Sequence of chain 2.A:
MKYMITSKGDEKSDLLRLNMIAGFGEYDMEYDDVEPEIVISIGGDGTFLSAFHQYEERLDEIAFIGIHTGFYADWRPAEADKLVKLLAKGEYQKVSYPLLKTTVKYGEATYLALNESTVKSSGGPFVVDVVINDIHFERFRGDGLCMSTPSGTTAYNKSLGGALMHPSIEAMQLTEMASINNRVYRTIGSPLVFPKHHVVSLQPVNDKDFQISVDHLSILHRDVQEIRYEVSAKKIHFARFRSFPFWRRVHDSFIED

This small molecule binds to this protein.
Small molecule (SMILES): Nc1ncnc2c1ncn2[C@@H]1O[C@H](CNCCC#Cc2nc3c(N)ncnc3n2[C@@H]2O[C@H](CO)[C@@H](O)[C@H]2O)[C@@H](O)[C@H]1O

Binding-site contacts:
Ligand atom O7 contacts residue GLU123 of chain 3.A at 2.8 Å (salt-bridge).
Ligand atom C17 contacts residue ALA162 of chain 3.A at 3.6 Å (hydrophobic).
Ligand atom O1 contacts residue TYR163 of chain 3.A at 3.4 Å (h-bond).
Ligand atom C12 contacts residue GLY46 of chain 3.A at 3.6 Å.
Ligand atom C16 contacts residue ALA162 of chain 3.A at 3.6 Å (hydrophobic).
Ligand atom C17 contacts residue PHE74 of chain 3.A at 3.7 Å (hydrophobic).
Ligand atom N11 contacts residue SER158 of chain 3.A at 3.2 Å (h-bond).
Ligand atom C18 contacts residue PHE74 of chain 3.A at 3.6 Å (hydrophobic).
Ligand atom N9 contacts residue THR161 of chain 3.A at 3.7 Å.
Ligand atom N3 contacts residue ALA185 of chain 2.A at 3.0 Å (h-bond).
Ligand atom O7 contacts residue ASN122 of chain 3.A at 3.1 Å (h-bond).
Ligand atom C8 contacts residue ILE187 of chain 2.A at 3.5 Å (hydrophobic).
Ligand atom N4 contacts residue SER166 of chain 3.A at 3.0 Å (h-bond).
Ligand atom C17 contacts residue THR161 of chain 3.A at 3.7 Å.
Ligand atom N11 contacts residue TYR75 of chain 3.A at 3.3 Å (h-bond).
Ligand atom N7 contacts residue ASN122 of chain 3.A at 3.0 Å (h-bond).
Ligand atom C15 contacts residue ASP45 of chain 3.A at 3.7 Å.
Ligand atom N10 contacts residue ASP45 of chain 3.A at 3.5 Å (salt-bridge).
Ligand atom C6 contacts residue TYR163 of chain 3.A at 3.5 Å (hydrophobic).
Ligand atom C1 contacts residue TYR163 of chain 3.A at 3.7 Å (hydrophobic).
Ligand atom N11 contacts residue ASN122 of chain 3.A at 2.9 Å (h-bond).
Ligand atom O1 contacts residue ASN122 of chain 3.A at 3.3 Å (h-bond).
Ligand atom N4 contacts residue ALA185 of chain 2.A at 3.5 Å (h-bond).
Ligand atom O3 contacts residue ASP45 of chain 3.A at 2.7 Å (salt-bridge).
Ligand atom N8 contacts residue PHE74 of chain 3.A at 3.3 Å.
Ligand atom C21 contacts residue ASP45 of chain 3.A at 3.7 Å.
Ligand atom N5 contacts residue TYR163 of chain 3.A at 3.6 Å.
Ligand atom C8 contacts residue SER166 of chain 3.A at 3.1 Å.
Ligand atom C13 contacts residue ASP45 of chain 3.A at 3.7 Å.
Ligand atom C1 contacts residue GLU123 of chain 3.A at 3.3 Å.
Ligand atom O1 contacts residue ALA162 of chain 3.A at 3.3 Å.
Ligand atom N3 contacts residue ASP150 of chain 2.A at 2.8 Å (salt-bridge).
Ligand atom O1 contacts residue GLU123 of chain 3.A at 2.5 Å (salt-bridge).
Ligand atom C18 contacts residue THR161 of chain 3.A at 3.0 Å.
Ligand atom N4 contacts residue ILE187 of chain 2.A at 3.2 Å.
Ligand atom C2 contacts residue GLU123 of chain 3.A at 3.4 Å.
Ligand atom C7 contacts residue TYR163 of chain 3.A at 3.5 Å (hydrophobic).
Ligand atom C14 contacts residue ASP45 of chain 3.A at 3.5 Å.
Ligand atom N8 contacts residue THR161 of chain 3.A at 2.6 Å (h-bond).
Ligand atom N3 contacts residue TYR163 of chain 3.A at 3.5 Å.

Sequence of chain 3.A:
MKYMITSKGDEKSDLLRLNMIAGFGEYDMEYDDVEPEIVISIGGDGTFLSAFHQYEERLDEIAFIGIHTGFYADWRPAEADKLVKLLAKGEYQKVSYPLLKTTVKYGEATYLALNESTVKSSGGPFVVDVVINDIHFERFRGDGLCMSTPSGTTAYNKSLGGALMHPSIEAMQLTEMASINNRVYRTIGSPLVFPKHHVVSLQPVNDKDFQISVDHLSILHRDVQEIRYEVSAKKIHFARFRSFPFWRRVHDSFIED